Binding-site contacts:
Ligand atom N5 contacts residue ASP232 of chain 16.C at 4.1 Å.
Ligand atom C11 contacts residue GLY234 of chain 16.C at 3.8 Å.
Ligand atom O1B contacts residue ARG104 of chain 16.C at 2.8 Å (salt-bridge).
Ligand atom C11 contacts residue ILE233 of chain 16.C at 3.8 Å (hydrophobic).
Ligand atom O6 contacts residue PRO274 of chain 16.A at 3.7 Å.
Ligand atom O4 contacts residue ASN275 of chain 16.A at 3.0 Å (h-bond).
Ligand atom N5 contacts residue PRO231 of chain 16.C at 2.9 Å (h-bond).
Ligand atom O6 contacts residue ASP91 of chain 16.C at 3.1 Å.
Ligand atom C11 contacts residue PRO231 of chain 16.C at 3.7 Å (hydrophobic).
Ligand atom C5 contacts residue PRO231 of chain 16.C at 3.7 Å (hydrophobic).
Ligand atom O4 contacts residue ARG95 of chain 16.C at 3.6 Å (salt-bridge).
Ligand atom O3 contacts residue PRO274 of chain 16.A at 3.8 Å.
Ligand atom C4 contacts residue ARG104 of chain 16.C at 3.9 Å.
Ligand atom C4 contacts residue ASN275 of chain 16.A at 3.8 Å.
Ligand atom O10 contacts residue ARG270 of chain 16.A at 3.3 Å.
Ligand atom C4 contacts residue PRO274 of chain 16.A at 4.0 Å (hydrophobic).
Ligand atom C4 contacts residue ASP91 of chain 16.C at 3.2 Å.
Ligand atom C10 contacts residue ASN275 of chain 16.A at 3.3 Å.
Ligand atom C1 contacts residue ARG104 of chain 16.C at 3.6 Å.
Ligand atom O3 contacts residue ASP91 of chain 16.C at 4.0 Å.
Ligand atom C5 contacts residue ASN275 of chain 16.A at 3.6 Å.
Ligand atom O4 contacts residue ASP91 of chain 16.C at 2.7 Å (salt-bridge).
Ligand atom O4 contacts residue ASP232 of chain 16.C at 2.7 Å (salt-bridge).
Ligand atom O7 contacts residue PRO274 of chain 16.A at 3.4 Å.
Ligand atom C3 contacts residue ASP232 of chain 16.C at 4.0 Å.
Ligand atom C3 contacts residue ARG95 of chain 16.C at 3.9 Å.
Ligand atom O7 contacts residue ARG270 of chain 16.A at 3.8 Å.
Ligand atom C4 contacts residue ASP232 of chain 16.C at 3.5 Å.
Ligand atom C5 contacts residue PRO274 of chain 16.A at 4.0 Å (hydrophobic).
Ligand atom O10 contacts residue ASN275 of chain 16.A at 2.9 Å (h-bond).
Ligand atom C3 contacts residue ARG104 of chain 16.C at 3.8 Å.
Ligand atom C3 contacts residue PRO274 of chain 16.A at 4.1 Å (hydrophobic).
Ligand atom C3 contacts residue PRO274 of chain 16.A at 3.8 Å (hydrophobic).
Ligand atom C4 contacts residue PRO231 of chain 16.C at 3.5 Å (hydrophobic).
Ligand atom C10 contacts residue PRO231 of chain 16.C at 3.8 Å (hydrophobic).
Ligand atom C11 contacts residue ASP232 of chain 16.C at 3.8 Å.
Ligand atom N5 contacts residue ASN275 of chain 16.A at 3.6 Å (h-bond).
Ligand atom O3 contacts residue GLY282 of chain 16.A at 3.4 Å.
Ligand atom O4 contacts residue PRO231 of chain 16.C at 3.8 Å.
Ligand atom C6 contacts residue ASP91 of chain 16.C at 3.8 Å.

This small molecule binds to this protein.
Small molecule (SMILES): CC(=O)N[C@H]1[C@H]([C@H](O)[C@H](O)CO)O[C@@](OC[C@H]2O[C@@H](O[C@H]3[C@H](O)[C@@H](O)[C@H](O)O[C@@H]3CO)[C@H](O)[C@@H](O)[C@H]2O)(C(=O)O)C[C@@H]1O

Sequence of chain 16.C:
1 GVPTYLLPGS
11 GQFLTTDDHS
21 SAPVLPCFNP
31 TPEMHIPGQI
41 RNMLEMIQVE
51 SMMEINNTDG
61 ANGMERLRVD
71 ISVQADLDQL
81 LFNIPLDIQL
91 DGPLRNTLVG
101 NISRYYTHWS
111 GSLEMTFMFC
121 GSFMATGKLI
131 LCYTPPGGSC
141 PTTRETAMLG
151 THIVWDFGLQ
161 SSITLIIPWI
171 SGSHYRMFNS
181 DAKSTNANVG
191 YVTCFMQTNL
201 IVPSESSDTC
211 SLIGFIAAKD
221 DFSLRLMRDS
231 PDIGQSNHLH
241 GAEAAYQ

Sequence of chain 16.A:
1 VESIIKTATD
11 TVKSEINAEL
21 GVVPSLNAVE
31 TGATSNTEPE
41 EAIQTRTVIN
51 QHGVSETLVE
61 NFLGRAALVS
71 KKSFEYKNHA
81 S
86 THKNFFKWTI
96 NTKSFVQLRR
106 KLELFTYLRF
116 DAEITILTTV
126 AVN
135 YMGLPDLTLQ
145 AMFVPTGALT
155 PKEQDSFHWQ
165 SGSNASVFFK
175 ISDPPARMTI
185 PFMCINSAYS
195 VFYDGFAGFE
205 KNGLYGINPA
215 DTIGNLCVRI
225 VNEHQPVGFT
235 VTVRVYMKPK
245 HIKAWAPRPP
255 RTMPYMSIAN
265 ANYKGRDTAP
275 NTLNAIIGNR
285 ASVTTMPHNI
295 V